Binding-site contacts:
Ligand atom O4P contacts residue SER150 of chain 1.B at 3.0 Å (h-bond).
Ligand atom O3P contacts residue THR152 of chain 1.B at 2.5 Å (h-bond).
Ligand atom O1P contacts residue SO41 of chain 1.O at 4.0 Å.
Ligand atom O1 contacts residue SER150 of chain 1.B at 3.3 Å.
Ligand atom C1 contacts residue NAD1 of chain 1.Q at 3.4 Å.
Ligand atom O2P contacts residue THR209 of chain 1.B at 3.5 Å (h-bond).
Ligand atom O1P contacts residue ARG232 of chain 1.B at 3.5 Å (salt-bridge).
Ligand atom O1 contacts residue NAD1 of chain 1.Q at 3.1 Å.
Ligand atom O1P contacts residue SO41 of chain 1.N at 3.2 Å (h-bond).
Ligand atom C1 contacts residue CYS151 of chain 1.B at 1.7 Å (hydrophobic).
Ligand atom O1 contacts residue CYS151 of chain 1.B at 2.6 Å (h-bond).
Ligand atom C3 contacts residue CYS151 of chain 1.B at 3.3 Å (hydrophobic).
Ligand atom C3 contacts residue HIS178 of chain 1.B at 2.7 Å.
Ligand atom C3 contacts residue SO41 of chain 1.O at 3.8 Å.
Ligand atom P contacts residue THR152 of chain 1.B at 3.1 Å.
Ligand atom O3P contacts residue SO41 of chain 1.N at 3.6 Å.
Ligand atom O2 contacts residue HIS178 of chain 1.B at 3.1 Å (h-bond).
Ligand atom C1 contacts residue HIS178 of chain 1.B at 4.0 Å.
Ligand atom C2 contacts residue ARG232 of chain 1.B at 4.2 Å.
Ligand atom O2 contacts residue CYS151 of chain 1.B at 3.1 Å (h-bond).
Ligand atom O1P contacts residue CYS151 of chain 1.B at 4.1 Å.
Ligand atom C2 contacts residue SO41 of chain 1.O at 3.1 Å.
Ligand atom O2 contacts residue THR181 of chain 1.B at 3.7 Å.
Ligand atom O2P contacts residue SO41 of chain 1.N at 1.5 Å (h-bond).
Ligand atom O4P contacts residue SO41 of chain 1.N at 3.1 Å (h-bond).
Ligand atom C2 contacts residue NAD1 of chain 1.Q at 3.8 Å.
Ligand atom O1P contacts residue HIS178 of chain 1.B at 3.8 Å.
Ligand atom C2 contacts residue HIS178 of chain 1.B at 3.5 Å.
Ligand atom P contacts residue SER150 of chain 1.B at 4.1 Å.
Ligand atom C2 contacts residue CYS151 of chain 1.B at 2.8 Å (hydrophobic).
Ligand atom O2 contacts residue NAD1 of chain 1.Q at 2.7 Å (h-bond).
Ligand atom O3P contacts residue HIS178 of chain 1.B at 3.6 Å.
Ligand atom O4P contacts residue THR152 of chain 1.B at 2.8 Å (h-bond).
Ligand atom C3 contacts residue ARG232 of chain 1.B at 3.3 Å.
Ligand atom O3P contacts residue THR176 of chain 1.B at 3.9 Å.
Ligand atom O2 contacts residue SO41 of chain 1.O at 3.6 Å (h-bond).
Ligand atom O3P contacts residue THR209 of chain 1.B at 3.9 Å.
Ligand atom O4P contacts residue CYS151 of chain 1.B at 3.4 Å (h-bond).
Ligand atom C1 contacts residue THR152 of chain 1.B at 4.2 Å.
Ligand atom P contacts residue SO41 of chain 1.N at 2.9 Å.

A protein and the small-molecule ligand that binds it are described below.
Small molecule (SMILES): O=C[C@H](O)COP(=O)(O)O

Sequence of chain 1.B:
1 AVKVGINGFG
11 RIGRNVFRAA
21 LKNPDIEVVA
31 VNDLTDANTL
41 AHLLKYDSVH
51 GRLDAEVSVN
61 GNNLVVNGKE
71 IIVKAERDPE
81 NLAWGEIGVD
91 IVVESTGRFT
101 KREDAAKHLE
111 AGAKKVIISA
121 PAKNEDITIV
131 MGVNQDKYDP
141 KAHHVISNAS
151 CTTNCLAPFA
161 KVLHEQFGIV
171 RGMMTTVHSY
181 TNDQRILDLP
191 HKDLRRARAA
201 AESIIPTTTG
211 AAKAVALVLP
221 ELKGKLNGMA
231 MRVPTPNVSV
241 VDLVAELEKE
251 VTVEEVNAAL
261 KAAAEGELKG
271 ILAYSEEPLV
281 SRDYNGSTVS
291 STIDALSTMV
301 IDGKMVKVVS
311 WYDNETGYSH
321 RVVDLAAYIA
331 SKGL